Sequence of chain 1.A:
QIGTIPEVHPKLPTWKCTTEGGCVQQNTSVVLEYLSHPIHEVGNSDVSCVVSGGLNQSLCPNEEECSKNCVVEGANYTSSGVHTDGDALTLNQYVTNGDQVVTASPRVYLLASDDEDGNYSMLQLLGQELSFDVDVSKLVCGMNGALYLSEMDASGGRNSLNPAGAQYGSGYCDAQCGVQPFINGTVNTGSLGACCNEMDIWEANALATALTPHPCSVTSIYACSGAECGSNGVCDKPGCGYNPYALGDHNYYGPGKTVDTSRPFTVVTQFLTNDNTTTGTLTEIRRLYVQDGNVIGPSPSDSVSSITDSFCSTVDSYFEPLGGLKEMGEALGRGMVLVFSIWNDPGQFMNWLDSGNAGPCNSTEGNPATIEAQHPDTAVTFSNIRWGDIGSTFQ

The small molecule below binds the protein below.
Small molecule (SMILES): CC(=O)N[C@H]1[C@H](O[C@H]2[C@H](O)[C@@H](NC(C)=O)CO[C@@H]2CO)O[C@H](CO)[C@@H](O[C@@H]2O[C@H](CO)[C@@H](O)[C@H](O)[C@@H]2O)[C@@H]1O

Binding-site contacts:
Ligand atom N2 contacts residue ASP154 of chain 1.A at 4.3 Å.
Ligand atom C1 contacts residue GLY158 of chain 1.A at 4.2 Å.
Ligand atom C7 contacts residue SER156 of chain 1.A at 4.3 Å.
Ligand atom C8 contacts residue SER221 of chain 1.A at 4.2 Å.
Ligand atom C4 contacts residue ASN185 of chain 1.A at 4.2 Å.
Ligand atom C1 contacts residue ASN185 of chain 1.A at 1.4 Å.
Ligand atom C5 contacts residue GLY158 of chain 1.A at 3.8 Å.
Ligand atom C3 contacts residue ASN185 of chain 1.A at 3.8 Å.
Ligand atom C1 contacts residue ILE222 of chain 1.A at 4.5 Å (hydrophobic).
Ligand atom N2 contacts residue ASN185 of chain 1.A at 3.1 Å (h-bond).
Ligand atom O7 contacts residue ASN185 of chain 1.A at 3.7 Å.
Ligand atom C8 contacts residue SER156 of chain 1.A at 3.6 Å.
Ligand atom N2 contacts residue ILE222 of chain 1.A at 3.9 Å.
Ligand atom C5 contacts residue ASN185 of chain 1.A at 3.6 Å.
Ligand atom O6 contacts residue ARG159 of chain 1.A at 3.8 Å.
Ligand atom C2 contacts residue ASP154 of chain 1.A at 4.5 Å.
Ligand atom C7 contacts residue ASN185 of chain 1.A at 3.6 Å.
Ligand atom C2 contacts residue ASN185 of chain 1.A at 2.5 Å.
Ligand atom C8 contacts residue ILE222 of chain 1.A at 3.2 Å (hydrophobic).
Ligand atom C3 contacts residue ASP154 of chain 1.A at 4.0 Å.
Ligand atom O5 contacts residue GLY158 of chain 1.A at 3.5 Å.
Ligand atom C6 contacts residue ARG159 of chain 1.A at 3.2 Å.
Ligand atom O6 contacts residue GLY158 of chain 1.A at 4.2 Å.
Ligand atom O7 contacts residue ILE222 of chain 1.A at 4.5 Å.
Ligand atom C6 contacts residue ASN160 of chain 1.A at 4.3 Å.
Ligand atom C1 contacts residue ASP154 of chain 1.A at 4.2 Å.
Ligand atom C5 contacts residue ASP154 of chain 1.A at 4.0 Å.
Ligand atom O5 contacts residue ASN185 of chain 1.A at 2.3 Å (h-bond).
Ligand atom C6 contacts residue GLY158 of chain 1.A at 3.5 Å.
Ligand atom C8 contacts residue ARG159 of chain 1.A at 4.0 Å.
Ligand atom O6 contacts residue ASN160 of chain 1.A at 3.6 Å (h-bond).
Ligand atom C7 contacts residue ILE222 of chain 1.A at 3.9 Å (hydrophobic).